Sequence of chain 2.A:
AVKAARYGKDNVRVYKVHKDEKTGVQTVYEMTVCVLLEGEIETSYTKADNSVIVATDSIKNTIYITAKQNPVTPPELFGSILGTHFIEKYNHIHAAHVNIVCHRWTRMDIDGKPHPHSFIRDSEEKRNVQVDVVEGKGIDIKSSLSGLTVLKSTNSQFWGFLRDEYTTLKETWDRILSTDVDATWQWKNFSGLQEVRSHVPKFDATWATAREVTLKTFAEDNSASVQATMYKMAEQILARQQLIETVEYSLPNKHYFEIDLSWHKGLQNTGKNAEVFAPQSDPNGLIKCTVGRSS

The small molecule below binds the protein below.
Small molecule (SMILES): N[C@@H](CS)C(=O)O

Sequence of chain 1.A:
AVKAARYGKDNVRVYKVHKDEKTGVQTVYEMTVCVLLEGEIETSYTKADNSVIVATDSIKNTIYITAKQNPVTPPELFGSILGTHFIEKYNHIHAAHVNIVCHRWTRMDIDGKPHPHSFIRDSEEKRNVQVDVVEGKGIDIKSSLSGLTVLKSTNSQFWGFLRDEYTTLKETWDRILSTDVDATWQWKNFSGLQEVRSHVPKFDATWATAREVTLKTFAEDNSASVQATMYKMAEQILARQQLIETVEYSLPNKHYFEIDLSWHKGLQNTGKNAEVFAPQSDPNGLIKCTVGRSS

Binding-site contacts:
Ligand atom CA contacts residue LEU287 of chain 1.A at 3.6 Å (hydrophobic).
Ligand atom SG contacts residue ASN100 of chain 2.A at 4.4 Å.
Ligand atom SG contacts residue LEU37 of chain 2.A at 3.9 Å.
Ligand atom CB contacts residue CYS35 of chain 2.A at 2.7 Å (hydrophobic).
Ligand atom CA contacts residue CYS35 of chain 2.A at 3.7 Å (hydrophobic).
Ligand atom CA contacts residue ASP11 of chain 2.A at 3.8 Å.
Ligand atom CB contacts residue ASP11 of chain 2.A at 3.6 Å.
Ligand atom SG contacts residue CYS35 of chain 2.A at 2.0 Å (h-bond).